A small-molecule ligand and the protein it binds are described below.
Small molecule (SMILES): Cc1cc(Cl)c(C)n2nc(CCc3nc(N4CCCC4)nn3C)nc12

Binding-site contacts:
Ligand atom C06 contacts residue PHE278 of chain 1.A at 3.5 Å (hydrophobic).
Ligand atom C11 contacts residue PHE278 of chain 1.A at 3.7 Å (hydrophobic).
Ligand atom N15 contacts residue GLY274 of chain 1.A at 3.7 Å.
Ligand atom C08 contacts residue GLN275 of chain 1.A at 3.7 Å.
Ligand atom C19 contacts residue PRO261 of chain 1.A at 3.6 Å (hydrophobic).
Ligand atom C23 contacts residue ILE241 of chain 1.A at 3.7 Å (hydrophobic).
Ligand atom C11 contacts residue GLN275 of chain 1.A at 3.7 Å.
Ligand atom C19 contacts residue GLU270 of chain 1.A at 3.8 Å.
Ligand atom C11 contacts residue TYR242 of chain 1.A at 3.5 Å (hydrophobic).
Ligand atom N07 contacts residue PHE278 of chain 1.A at 3.7 Å.
Ligand atom N17 contacts residue MET262 of chain 1.A at 3.8 Å.
Ligand atom C03 contacts residue PHE278 of chain 1.A at 3.5 Å (hydrophobic).
Ligand atom N17 contacts residue GLY274 of chain 1.A at 3.7 Å.
Ligand atom C12 contacts residue TYR242 of chain 1.A at 3.5 Å (hydrophobic).
Ligand atom C02 contacts residue LEU224 of chain 1.A at 3.6 Å (hydrophobic).
Ligand atom C14 contacts residue GLY274 of chain 1.A at 3.4 Å.
Ligand atom N13 contacts residue GLY274 of chain 1.A at 3.6 Å.
Ligand atom N09 contacts residue GLN275 of chain 1.A at 3.0 Å (h-bond).
Ligand atom C04 contacts residue PHE278 of chain 1.A at 3.6 Å (hydrophobic).
Ligand atom C12 contacts residue MET262 of chain 1.A at 3.7 Å (hydrophobic).
Ligand atom N13 contacts residue MET262 of chain 1.A at 3.8 Å.
Ligand atom C10 contacts residue TYR242 of chain 1.A at 3.4 Å (hydrophobic).
Ligand atom C20 contacts residue GLU270 of chain 1.A at 3.4 Å.
Ligand atom C20 contacts residue LYS267 of chain 1.A at 3.4 Å.
Ligand atom C10 contacts residue MET262 of chain 1.A at 3.7 Å (hydrophobic).
Ligand atom C04 contacts residue ILE241 of chain 1.A at 3.5 Å (hydrophobic).
Ligand atom C02 contacts residue PHE278 of chain 1.A at 3.7 Å (hydrophobic).
Ligand atom C01 contacts residue PHE278 of chain 1.A at 3.8 Å (hydrophobic).
Ligand atom C12 contacts residue GLY274 of chain 1.A at 3.4 Å.
Ligand atom C11 contacts residue GLY274 of chain 1.A at 3.7 Å.
Ligand atom N13 contacts residue TYR242 of chain 1.A at 2.8 Å (h-bond).
Ligand atom N07 contacts residue PHE245 of chain 1.A at 3.4 Å.
Ligand atom N16 contacts residue GLY274 of chain 1.A at 3.6 Å (h-bond).
Ligand atom C23 contacts residue VAL227 of chain 1.A at 3.7 Å (hydrophobic).
Ligand atom C23 contacts residue GLN275 of chain 1.A at 3.4 Å.
Ligand atom C20 contacts residue VAL271 of chain 1.A at 3.6 Å (hydrophobic).
Ligand atom CL1 contacts residue LEU224 of chain 1.A at 3.5 Å.
Ligand atom N05 contacts residue PHE278 of chain 1.A at 3.7 Å.
Ligand atom CL1 contacts residue VAL227 of chain 1.A at 3.7 Å.
Ligand atom C01 contacts residue ILE241 of chain 1.A at 3.7 Å (hydrophobic).

Sequence of chain 1.A:
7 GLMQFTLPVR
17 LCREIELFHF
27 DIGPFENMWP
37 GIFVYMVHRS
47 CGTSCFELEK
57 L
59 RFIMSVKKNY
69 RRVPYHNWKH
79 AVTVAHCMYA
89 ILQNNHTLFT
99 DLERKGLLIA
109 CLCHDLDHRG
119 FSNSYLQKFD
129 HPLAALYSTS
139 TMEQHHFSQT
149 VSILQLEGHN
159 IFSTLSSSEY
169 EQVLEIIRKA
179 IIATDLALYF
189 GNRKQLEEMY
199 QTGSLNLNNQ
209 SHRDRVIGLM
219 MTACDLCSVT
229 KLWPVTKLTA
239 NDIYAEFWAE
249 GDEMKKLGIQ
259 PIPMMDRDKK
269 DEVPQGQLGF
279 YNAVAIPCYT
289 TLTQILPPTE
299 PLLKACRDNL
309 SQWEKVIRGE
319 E